Sequence of chain 1.A:
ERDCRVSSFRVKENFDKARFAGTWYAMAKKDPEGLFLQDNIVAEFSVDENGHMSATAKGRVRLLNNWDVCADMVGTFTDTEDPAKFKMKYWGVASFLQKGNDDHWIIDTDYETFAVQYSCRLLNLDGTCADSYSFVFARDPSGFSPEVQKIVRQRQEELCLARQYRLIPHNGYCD

Binding-site contacts:
Ligand atom O1 contacts residue GLN98 of chain 1.A at 2.8 Å (h-bond).
Ligand atom C2 contacts residue PHE45 of chain 1.A at 4.0 Å (hydrophobic).
Ligand atom C18 contacts residue GLY75 of chain 1.A at 4.1 Å.
Ligand atom C16 contacts residue PHE135 of chain 1.A at 4.0 Å (hydrophobic).
Ligand atom O1 contacts residue LEU97 of chain 1.A at 3.4 Å.
Ligand atom C20 contacts residue LEU35 of chain 1.A at 3.4 Å (hydrophobic).
Ligand atom C15 contacts residue LEU97 of chain 1.A at 3.7 Å (hydrophobic).
Ligand atom C14 contacts residue LEU97 of chain 1.A at 4.0 Å (hydrophobic).
Ligand atom C18 contacts residue MET88 of chain 1.A at 3.9 Å (hydrophobic).
Ligand atom C3 contacts residue ALA55 of chain 1.A at 3.9 Å (hydrophobic).
Ligand atom C5 contacts residue MET88 of chain 1.A at 3.6 Å (hydrophobic).
Ligand atom C2 contacts residue HIS104 of chain 1.A at 3.9 Å.
Ligand atom C15 contacts residue GLN98 of chain 1.A at 4.0 Å.
Ligand atom C4 contacts residue MET88 of chain 1.A at 4.0 Å (hydrophobic).
Ligand atom C18 contacts residue MET73 of chain 1.A at 4.2 Å (hydrophobic).
Ligand atom C19 contacts residue ARG121 of chain 1.A at 4.0 Å.
Ligand atom C14 contacts residue GLN98 of chain 1.A at 4.0 Å.
Ligand atom C6 contacts residue MET88 of chain 1.A at 3.9 Å (hydrophobic).
Ligand atom C3 contacts residue ALA43 of chain 1.A at 4.1 Å (hydrophobic).
Ligand atom C19 contacts residue TYR90 of chain 1.A at 4.1 Å (hydrophobic).
Ligand atom C20 contacts residue GLN98 of chain 1.A at 3.7 Å.
Ligand atom C13 contacts residue GLN98 of chain 1.A at 3.9 Å.
Ligand atom C12 contacts residue LEU37 of chain 1.A at 3.9 Å (hydrophobic).
Ligand atom C17 contacts residue PHE135 of chain 1.A at 3.9 Å (hydrophobic).
Ligand atom C16 contacts residue HIS104 of chain 1.A at 3.9 Å.
Ligand atom C19 contacts residue TYR133 of chain 1.A at 4.1 Å (hydrophobic).
Ligand atom C18 contacts residue TYR90 of chain 1.A at 3.8 Å (hydrophobic).
Ligand atom C3 contacts residue PHE45 of chain 1.A at 4.1 Å (hydrophobic).
Ligand atom C11 contacts residue LEU37 of chain 1.A at 4.0 Å (hydrophobic).
Ligand atom C4 contacts residue ALA55 of chain 1.A at 3.9 Å (hydrophobic).
Ligand atom C20 contacts residue PHE36 of chain 1.A at 3.9 Å (hydrophobic).
Ligand atom C8 contacts residue LEU37 of chain 1.A at 4.1 Å (hydrophobic).
Ligand atom C18 contacts residue VAL74 of chain 1.A at 4.1 Å (hydrophobic).
Ligand atom C15 contacts residue VAL61 of chain 1.A at 3.9 Å (hydrophobic).
Ligand atom C10 contacts residue MET73 of chain 1.A at 4.0 Å (hydrophobic).
Ligand atom C10 contacts residue LEU37 of chain 1.A at 3.8 Å (hydrophobic).
Ligand atom C12 contacts residue MET73 of chain 1.A at 3.9 Å (hydrophobic).
Ligand atom C19 contacts residue PHE36 of chain 1.A at 4.2 Å (hydrophobic).
Ligand atom C16 contacts residue TYR133 of chain 1.A at 4.2 Å (hydrophobic).
Ligand atom C7 contacts residue MET88 of chain 1.A at 3.9 Å (hydrophobic).

The small molecule below binds the protein below.
Small molecule (SMILES): CC1=C(/C=C/C(C)=C/C=C/C(C)=C/CO)C(C)(C)CCC1